This small molecule binds to this protein.
Small molecule (SMILES): CC(=O)N[C@H]1[C@H](O[C@H]2[C@H](O)[C@@H](NC(C)=O)CO[C@@H]2CO[C@H]2O[C@@H](C)[C@@H](O)[C@@H](O)[C@@H]2O)O[C@H](CO)[C@@H](O[C@@H]2O[C@H](CO[C@H]3O[C@H](CO)[C@@H](O)[C@H](O)[C@@H]3O[C@@H]3O[C@H](CO)[C@@H](O)[C@H](O)[C@H]3NC(C)=O)[C@@H](O)[C@H](O[C@H]3O[C@H](CO)[C@@H](O)[C@H](O)[C@@H]3O[C@@H]3O[C@H](CO)[C@@H](O)[C@H](O)[C@H]3NC(C)=O)[C@@H]2O)[C@@H]1O

Sequence of chain 1.A:
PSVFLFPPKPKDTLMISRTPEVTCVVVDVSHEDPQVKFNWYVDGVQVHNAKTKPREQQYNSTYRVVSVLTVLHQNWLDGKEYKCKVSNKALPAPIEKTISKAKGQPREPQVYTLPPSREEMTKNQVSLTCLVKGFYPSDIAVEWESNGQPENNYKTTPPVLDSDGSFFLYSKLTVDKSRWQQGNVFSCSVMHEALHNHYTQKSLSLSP

Binding-site contacts:
Ligand atom C6 contacts residue THR36 of chain 1.A at 3.8 Å.
Ligand atom C1 contacts residue THR75 of chain 1.A at 3.6 Å.
Ligand atom C1 contacts residue ASN73 of chain 1.A at 1.5 Å.
Ligand atom O4 contacts residue MAN4 of chain 1.D at 3.2 Å (h-bond).
Ligand atom O2 contacts residue TYR72 of chain 1.A at 3.4 Å.
Ligand atom O4 contacts residue VAL40 of chain 1.A at 3.5 Å.
Ligand atom C7 contacts residue ASP41 of chain 1.A at 2.8 Å.
Ligand atom O5 contacts residue PHE17 of chain 1.A at 3.6 Å.
Ligand atom C2 contacts residue ASN73 of chain 1.A at 2.4 Å.
Ligand atom C6 contacts residue TYR72 of chain 1.A at 3.8 Å (hydrophobic).
Ligand atom C8 contacts residue ASP41 of chain 1.A at 2.9 Å.
Ligand atom O3 contacts residue TYR72 of chain 1.A at 3.5 Å.
Ligand atom C3 contacts residue PHE17 of chain 1.A at 3.5 Å (hydrophobic).
Ligand atom O6 contacts residue PHE19 of chain 1.A at 3.6 Å.
Ligand atom O3 contacts residue ARG77 of chain 1.A at 3.6 Å (salt-bridge).
Ligand atom C8 contacts residue THR75 of chain 1.A at 3.7 Å.
Ligand atom C1 contacts residue PHE19 of chain 1.A at 3.7 Å (hydrophobic).
Ligand atom O7 contacts residue ARG77 of chain 1.A at 3.1 Å (salt-bridge).
Ligand atom C3 contacts residue TYR72 of chain 1.A at 3.5 Å (hydrophobic).
Ligand atom O7 contacts residue VAL40 of chain 1.A at 3.6 Å.
Ligand atom O6 contacts residue PHE17 of chain 1.A at 3.7 Å.
Ligand atom O3 contacts residue ASN73 of chain 1.A at 3.6 Å.
Ligand atom O5 contacts residue ASN73 of chain 1.A at 2.4 Å (h-bond).
Ligand atom C2 contacts residue PHE17 of chain 1.A at 3.5 Å (hydrophobic).
Ligand atom N2 contacts residue ASN73 of chain 1.A at 2.8 Å (h-bond).
Ligand atom O7 contacts residue ASP41 of chain 1.A at 2.5 Å (salt-bridge).
Ligand atom O4 contacts residue LYS22 of chain 1.A at 3.6 Å (salt-bridge).
Ligand atom O3 contacts residue BMA3 of chain 1.D at 3.5 Å (h-bond).
Ligand atom C8 contacts residue ASN73 of chain 1.A at 3.6 Å.
Ligand atom C2 contacts residue TYR72 of chain 1.A at 3.1 Å (hydrophobic).
Ligand atom C2 contacts residue PHE19 of chain 1.A at 3.7 Å (hydrophobic).
Ligand atom O5 contacts residue VAL40 of chain 1.A at 3.7 Å.
Ligand atom C6 contacts residue PHE17 of chain 1.A at 3.5 Å (hydrophobic).
Ligand atom C7 contacts residue ASN73 of chain 1.A at 3.5 Å.
Ligand atom O3 contacts residue LYS22 of chain 1.A at 3.3 Å (salt-bridge).
Ligand atom N2 contacts residue ASP41 of chain 1.A at 3.8 Å.
Ligand atom C3 contacts residue ASP41 of chain 1.A at 3.5 Å.
Ligand atom C5 contacts residue ASN73 of chain 1.A at 3.7 Å.
Ligand atom C1 contacts residue PHE17 of chain 1.A at 3.6 Å (hydrophobic).
Ligand atom C3 contacts residue ASN73 of chain 1.A at 3.8 Å.